A protein and the small-molecule ligand that binds it are described below.
Small molecule (SMILES): CC(=O)N[C@@H]1[C@@H](O)[C@H](O)[C@@H](CO)O[C@H]1O

Binding-site contacts:
Ligand atom C2 contacts residue ASN179 of chain 1.A at 2.4 Å.
Ligand atom C1 contacts residue ASN179 of chain 1.A at 1.4 Å.
Ligand atom O7 contacts residue ASN179 of chain 1.A at 3.1 Å (h-bond).
Ligand atom O5 contacts residue GLU200 of chain 1.A at 3.9 Å.
Ligand atom C8 contacts residue GLU177 of chain 1.A at 4.4 Å.
Ligand atom C7 contacts residue VAL307 of chain 1.A at 4.4 Å (hydrophobic).
Ligand atom C7 contacts residue ASN179 of chain 1.A at 3.1 Å.
Ligand atom O5 contacts residue ASN179 of chain 1.A at 2.4 Å (h-bond).
Ligand atom N2 contacts residue VAL307 of chain 1.A at 4.2 Å.
Ligand atom C8 contacts residue VAL307 of chain 1.A at 4.1 Å (hydrophobic).
Ligand atom C6 contacts residue THR181 of chain 1.A at 3.8 Å.
Ligand atom C5 contacts residue ASN179 of chain 1.A at 3.7 Å.
Ligand atom C5 contacts residue THR181 of chain 1.A at 3.8 Å.
Ligand atom N2 contacts residue ASN179 of chain 1.A at 2.8 Å (h-bond).
Ligand atom C1 contacts residue THR181 of chain 1.A at 4.4 Å.
Ligand atom O4 contacts residue LYS303 of chain 1.A at 3.9 Å.
Ligand atom C4 contacts residue ASN179 of chain 1.A at 4.2 Å.
Ligand atom O5 contacts residue THR181 of chain 1.A at 3.8 Å.
Ligand atom O6 contacts residue THR181 of chain 1.A at 2.9 Å (h-bond).
Ligand atom O6 contacts residue GLU200 of chain 1.A at 3.9 Å.
Ligand atom O6 contacts residue TYR198 of chain 1.A at 3.4 Å (h-bond).
Ligand atom C1 contacts residue ASN305 of chain 1.A at 4.0 Å.
Ligand atom C8 contacts residue ASN179 of chain 1.A at 4.3 Å.
Ligand atom C3 contacts residue ASN179 of chain 1.A at 3.8 Å.
Ligand atom C6 contacts residue GLU200 of chain 1.A at 4.5 Å.
Ligand atom C6 contacts residue TYR198 of chain 1.A at 4.2 Å (hydrophobic).
Ligand atom O5 contacts residue ASN305 of chain 1.A at 4.5 Å.

Sequence of chain 1.A:
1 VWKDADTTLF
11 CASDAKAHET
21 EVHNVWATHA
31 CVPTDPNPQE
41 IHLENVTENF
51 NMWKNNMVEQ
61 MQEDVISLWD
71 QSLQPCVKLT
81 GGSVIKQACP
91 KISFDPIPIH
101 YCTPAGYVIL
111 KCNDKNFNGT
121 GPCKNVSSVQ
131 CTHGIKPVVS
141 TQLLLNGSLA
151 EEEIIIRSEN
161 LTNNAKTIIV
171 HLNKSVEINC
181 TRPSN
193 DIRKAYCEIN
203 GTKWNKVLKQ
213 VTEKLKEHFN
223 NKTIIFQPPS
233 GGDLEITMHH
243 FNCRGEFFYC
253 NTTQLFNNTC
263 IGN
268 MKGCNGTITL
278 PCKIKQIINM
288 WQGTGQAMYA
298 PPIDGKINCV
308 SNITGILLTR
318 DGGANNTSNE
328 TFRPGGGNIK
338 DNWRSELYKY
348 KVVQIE